Sequence of chain 1.E:
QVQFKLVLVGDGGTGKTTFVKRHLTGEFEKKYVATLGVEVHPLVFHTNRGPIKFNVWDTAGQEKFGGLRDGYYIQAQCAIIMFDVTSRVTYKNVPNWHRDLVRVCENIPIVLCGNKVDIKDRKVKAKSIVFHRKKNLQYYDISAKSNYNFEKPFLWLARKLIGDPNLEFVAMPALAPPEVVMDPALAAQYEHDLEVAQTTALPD

Binding-site contacts:
Ligand atom O2B contacts residue LYS24 of chain 1.E at 2.7 Å (salt-bridge).
Ligand atom O4' contacts residue LYS124 of chain 1.E at 2.9 Å (salt-bridge).
Ligand atom C2' contacts residue GLU37 of chain 1.E at 3.4 Å.
Ligand atom O6 contacts residue LYS153 of chain 1.E at 3.2 Å (salt-bridge).
Ligand atom N7 contacts residue ASN123 of chain 1.E at 3.1 Å (h-bond).
Ligand atom O1A contacts residue TYR40 of chain 1.E at 3.4 Å.
Ligand atom O2B contacts residue GLY23 of chain 1.E at 3.1 Å (h-bond).
Ligand atom O2' contacts residue LYS38 of chain 1.E at 3.1 Å (salt-bridge).
Ligand atom O2A contacts residue GLY23 of chain 1.E at 3.2 Å.
Ligand atom O3' contacts residue LYS38 of chain 1.E at 2.7 Å (salt-bridge).
Ligand atom N3B contacts residue TYR40 of chain 1.E at 3.4 Å.
Ligand atom O1G contacts residue TYR40 of chain 1.E at 3.3 Å (h-bond).
Ligand atom O1B contacts residue LYS24 of chain 1.E at 3.4 Å (salt-bridge).
Ligand atom C3' contacts residue LYS39 of chain 1.E at 3.3 Å.
Ligand atom N1 contacts residue ASP126 of chain 1.E at 2.9 Å (salt-bridge).
Ligand atom N2 contacts residue ASP126 of chain 1.E at 3.0 Å (salt-bridge).
Ligand atom O2A contacts residue LYS24 of chain 1.E at 3.5 Å (salt-bridge).
Ligand atom O6 contacts residue ALA152 of chain 1.E at 2.9 Å (h-bond).
Ligand atom O2A contacts residue THR26 of chain 1.E at 2.7 Å (h-bond).
Ligand atom O6 contacts residue SER151 of chain 1.E at 3.4 Å (h-bond).
Ligand atom O2A contacts residue THR25 of chain 1.E at 3.1 Å (h-bond).
Ligand atom O2B contacts residue THR22 of chain 1.E at 3.4 Å (h-bond).
Ligand atom O2G contacts residue GLY69 of chain 1.E at 2.8 Å (h-bond).
Ligand atom O3G contacts residue THR43 of chain 1.E at 2.9 Å (h-bond).
Ligand atom O2' contacts residue GLU37 of chain 1.E at 2.7 Å (salt-bridge).
Ligand atom O3G contacts residue MG1 of chain 1.R at 1.9 Å.
Ligand atom N3B contacts residue GLY21 of chain 1.E at 3.1 Å (h-bond).
Ligand atom PB contacts residue LYS24 of chain 1.E at 3.5 Å.
Ligand atom O1B contacts residue MG1 of chain 1.R at 2.2 Å.
Ligand atom O2G contacts residue LYS24 of chain 1.E at 2.8 Å (salt-bridge).
Ligand atom O1B contacts residue THR25 of chain 1.E at 2.8 Å (h-bond).
Ligand atom O6 contacts residue ASP126 of chain 1.E at 3.4 Å (salt-bridge).
Ligand atom O5' contacts residue THR26 of chain 1.E at 3.3 Å (h-bond).
Ligand atom N3B contacts residue MG1 of chain 1.R at 3.5 Å.
Ligand atom PG contacts residue MG1 of chain 1.R at 3.2 Å.
Ligand atom PA contacts residue THR26 of chain 1.E at 3.5 Å.
Ligand atom O3A contacts residue GLY23 of chain 1.E at 3.2 Å (h-bond).
Ligand atom PB contacts residue MG1 of chain 1.R at 3.3 Å.
Ligand atom O6 contacts residue ASN123 of chain 1.E at 3.2 Å (h-bond).
Ligand atom N2 contacts residue ILE127 of chain 1.E at 3.5 Å.

A protein and the small-molecule ligand that binds it are described below.
Small molecule (SMILES): Nc1nc2c(ncn2[C@@H]2O[C@H](CO[P](=O)(O)O[P](=O)(O)NP(=O)(O)O)[C@@H](O)[C@H]2O)c(=O)[nH]1